Binding-site contacts:
Ligand atom C32 contacts residue MET223 of chain 1.B at 3.8 Å (hydrophobic).
Ligand atom N31 contacts residue ILE220 of chain 1.B at 3.4 Å.
Ligand atom N06 contacts residue LEU219 of chain 1.B at 3.6 Å.
Ligand atom C28 contacts residue ILE220 of chain 1.B at 3.9 Å (hydrophobic).
Ligand atom C15 contacts residue ASP212 of chain 1.B at 3.5 Å.
Ligand atom C36 contacts residue ANP1 of chain 1.E at 3.8 Å.
Ligand atom O08 contacts residue VAL215 of chain 1.B at 2.7 Å (h-bond).
Ligand atom I17 contacts residue VAL131 of chain 1.B at 3.3 Å.
Ligand atom C16 contacts residue ASP212 of chain 1.B at 3.4 Å.
Ligand atom C07 contacts residue VAL215 of chain 1.B at 3.8 Å (hydrophobic).
Ligand atom C09 contacts residue LEU119 of chain 1.B at 3.3 Å (hydrophobic).
Ligand atom C34 contacts residue ASN220 of chain 1.A at 3.6 Å.
Ligand atom C09 contacts residue PHE213 of chain 1.B at 3.8 Å (hydrophobic).
Ligand atom C29 contacts residue ILE220 of chain 1.B at 3.8 Å (hydrophobic).
Ligand atom O20 contacts residue ASP212 of chain 1.B at 2.8 Å (salt-bridge).
Ligand atom O20 contacts residue LYS101 of chain 1.B at 3.2 Å.
Ligand atom C02 contacts residue LEU219 of chain 1.B at 3.6 Å (hydrophobic).
Ligand atom C19 contacts residue ASP212 of chain 1.B at 3.8 Å.
Ligand atom C16 contacts residue PHE213 of chain 1.B at 3.7 Å (hydrophobic).
Ligand atom C37 contacts residue LYS101 of chain 1.B at 3.5 Å.
Ligand atom F18 contacts residue LYS101 of chain 1.B at 3.9 Å.
Ligand atom F18 contacts residue ILE145 of chain 1.B at 3.2 Å.
Ligand atom O08 contacts residue PHE213 of chain 1.B at 3.5 Å (h-bond).
Ligand atom C01 contacts residue ILE220 of chain 1.B at 3.4 Å (hydrophobic).
Ligand atom O08 contacts residue GLY214 of chain 1.B at 3.6 Å.
Ligand atom C34 contacts residue ALA224 of chain 1.B at 3.4 Å (hydrophobic).
Ligand atom C09 contacts residue VAL215 of chain 1.B at 3.5 Å (hydrophobic).
Ligand atom C13 contacts residue MET147 of chain 1.B at 3.7 Å (hydrophobic).
Ligand atom C34 contacts residue ARG222 of chain 1.A at 3.7 Å.
Ligand atom C01 contacts residue GLY214 of chain 1.B at 3.3 Å.
Ligand atom C34 contacts residue MET223 of chain 1.B at 3.7 Å (hydrophobic).
Ligand atom O08 contacts residue SER216 of chain 1.B at 3.0 Å (h-bond).
Ligand atom N10 contacts residue ILE145 of chain 1.B at 3.8 Å.
Ligand atom C07 contacts residue PHE213 of chain 1.B at 3.5 Å (hydrophobic).
Ligand atom N06 contacts residue PHE213 of chain 1.B at 3.7 Å.
Ligand atom N31 contacts residue MET223 of chain 1.B at 3.4 Å.
Ligand atom C37 contacts residue ANP1 of chain 1.E at 3.6 Å.
Ligand atom C01 contacts residue VAL215 of chain 1.B at 3.8 Å (hydrophobic).
Ligand atom C30 contacts residue MET223 of chain 1.B at 3.7 Å (hydrophobic).
Ligand atom C07 contacts residue LEU219 of chain 1.B at 3.5 Å (hydrophobic).

Sequence of chain 1.A:
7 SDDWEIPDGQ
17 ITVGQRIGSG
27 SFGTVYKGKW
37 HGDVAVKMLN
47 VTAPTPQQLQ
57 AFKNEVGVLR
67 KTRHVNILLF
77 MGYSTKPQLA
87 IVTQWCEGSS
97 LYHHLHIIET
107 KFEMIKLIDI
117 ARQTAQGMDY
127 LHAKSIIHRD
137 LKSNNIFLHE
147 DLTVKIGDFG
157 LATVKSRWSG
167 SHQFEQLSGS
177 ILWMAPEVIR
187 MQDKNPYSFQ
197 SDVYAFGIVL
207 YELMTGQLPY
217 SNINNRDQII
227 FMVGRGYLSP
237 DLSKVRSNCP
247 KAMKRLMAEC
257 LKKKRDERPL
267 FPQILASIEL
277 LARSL

Sequence of chain 1.B:
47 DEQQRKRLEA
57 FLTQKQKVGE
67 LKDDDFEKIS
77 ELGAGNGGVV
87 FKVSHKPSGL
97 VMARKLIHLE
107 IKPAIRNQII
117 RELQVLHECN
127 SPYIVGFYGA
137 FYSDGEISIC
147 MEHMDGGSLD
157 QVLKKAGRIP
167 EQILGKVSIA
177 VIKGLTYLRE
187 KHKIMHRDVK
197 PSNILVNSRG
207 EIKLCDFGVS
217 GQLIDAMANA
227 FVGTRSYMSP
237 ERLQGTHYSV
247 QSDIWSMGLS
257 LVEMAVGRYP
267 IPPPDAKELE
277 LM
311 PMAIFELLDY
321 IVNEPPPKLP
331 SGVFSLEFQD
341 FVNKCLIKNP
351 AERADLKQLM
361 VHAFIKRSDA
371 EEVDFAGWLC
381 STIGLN

This small molecule binds to this protein.
Small molecule (SMILES): CC(=O)Nc1cccc(-n2c(=O)n(C3CC3)c(=O)c3c(Nc4ccc(I)cc4F)n(C)c(=O)c(C)c32)c1